Binding-site contacts:
Ligand atom C6 contacts residue ASN45 of chain 1.A at 4.3 Å.
Ligand atom C3 contacts residue ASN45 of chain 1.A at 3.8 Å.
Ligand atom N2 contacts residue ASN45 of chain 1.A at 2.9 Å (h-bond).
Ligand atom O5 contacts residue ASN45 of chain 1.A at 2.4 Å (h-bond).
Ligand atom C7 contacts residue ASN45 of chain 1.A at 3.8 Å.
Ligand atom O6 contacts residue ASN45 of chain 1.A at 3.7 Å.
Ligand atom C1 contacts residue ASN45 of chain 1.A at 1.4 Å.
Ligand atom C5 contacts residue ASN45 of chain 1.A at 3.7 Å.
Ligand atom C8 contacts residue ASN45 of chain 1.A at 4.3 Å.
Ligand atom C2 contacts residue ASN45 of chain 1.A at 2.5 Å.
Ligand atom C4 contacts residue ASN45 of chain 1.A at 4.3 Å.

Sequence of chain 1.A:
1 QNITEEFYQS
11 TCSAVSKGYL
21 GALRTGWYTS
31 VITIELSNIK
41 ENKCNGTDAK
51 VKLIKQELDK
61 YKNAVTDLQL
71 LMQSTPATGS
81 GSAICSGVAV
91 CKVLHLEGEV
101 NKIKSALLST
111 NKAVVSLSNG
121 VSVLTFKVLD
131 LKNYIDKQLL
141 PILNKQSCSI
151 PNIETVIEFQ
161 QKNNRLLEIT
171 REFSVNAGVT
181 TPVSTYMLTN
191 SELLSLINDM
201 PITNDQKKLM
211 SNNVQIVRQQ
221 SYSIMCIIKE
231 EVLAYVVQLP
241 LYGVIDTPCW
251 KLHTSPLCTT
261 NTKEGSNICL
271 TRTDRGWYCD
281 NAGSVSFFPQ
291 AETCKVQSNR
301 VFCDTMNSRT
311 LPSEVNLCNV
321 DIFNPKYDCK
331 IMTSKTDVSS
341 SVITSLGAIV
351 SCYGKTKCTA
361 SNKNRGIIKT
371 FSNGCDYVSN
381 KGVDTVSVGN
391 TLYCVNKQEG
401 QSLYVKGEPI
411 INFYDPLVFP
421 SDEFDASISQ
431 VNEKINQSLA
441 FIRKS

The protein below binds the small molecule below.
Small molecule (SMILES): CC(=O)N[C@@H]1[C@@H](O)[C@H](O)[C@@H](CO)O[C@H]1O